Sequence of chain 1.A:
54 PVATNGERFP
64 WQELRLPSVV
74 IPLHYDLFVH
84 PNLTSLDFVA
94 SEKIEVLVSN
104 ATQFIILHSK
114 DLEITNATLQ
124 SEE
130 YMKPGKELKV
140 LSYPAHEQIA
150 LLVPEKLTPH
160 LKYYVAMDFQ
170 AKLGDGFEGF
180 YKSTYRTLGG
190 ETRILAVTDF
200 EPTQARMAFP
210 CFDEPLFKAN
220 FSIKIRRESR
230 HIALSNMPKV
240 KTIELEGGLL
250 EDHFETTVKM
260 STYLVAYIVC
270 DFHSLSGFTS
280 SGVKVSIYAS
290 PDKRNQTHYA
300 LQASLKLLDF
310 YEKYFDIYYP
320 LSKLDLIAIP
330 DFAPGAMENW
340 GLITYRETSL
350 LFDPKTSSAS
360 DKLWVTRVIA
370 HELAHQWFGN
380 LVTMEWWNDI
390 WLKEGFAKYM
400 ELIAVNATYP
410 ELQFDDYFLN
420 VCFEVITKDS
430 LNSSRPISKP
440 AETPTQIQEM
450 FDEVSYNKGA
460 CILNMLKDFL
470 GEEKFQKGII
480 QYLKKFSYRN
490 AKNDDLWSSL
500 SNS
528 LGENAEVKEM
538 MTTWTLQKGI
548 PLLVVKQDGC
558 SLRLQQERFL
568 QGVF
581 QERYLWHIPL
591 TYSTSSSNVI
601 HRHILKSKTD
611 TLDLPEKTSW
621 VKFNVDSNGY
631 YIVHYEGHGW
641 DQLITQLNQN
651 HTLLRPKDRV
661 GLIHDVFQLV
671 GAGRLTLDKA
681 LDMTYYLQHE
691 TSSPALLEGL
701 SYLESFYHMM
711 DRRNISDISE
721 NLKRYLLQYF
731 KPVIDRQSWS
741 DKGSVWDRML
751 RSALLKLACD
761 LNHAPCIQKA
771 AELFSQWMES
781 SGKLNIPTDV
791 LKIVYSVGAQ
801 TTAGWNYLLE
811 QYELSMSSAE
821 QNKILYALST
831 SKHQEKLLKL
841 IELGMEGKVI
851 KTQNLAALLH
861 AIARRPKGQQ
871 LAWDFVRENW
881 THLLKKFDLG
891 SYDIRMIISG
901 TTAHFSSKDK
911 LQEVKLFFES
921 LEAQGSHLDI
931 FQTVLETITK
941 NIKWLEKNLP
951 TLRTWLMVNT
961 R

Binding-site contacts:
Ligand atom C7 contacts residue LEU248 of chain 1.A at 3.9 Å (hydrophobic).
Ligand atom C8 contacts residue HIS83 of chain 1.A at 3.9 Å.
Ligand atom O3 contacts residue LEU248 of chain 1.A at 4.0 Å.
Ligand atom C3 contacts residue ASN85 of chain 1.A at 4.0 Å.
Ligand atom C7 contacts residue ASN85 of chain 1.A at 3.6 Å.
Ligand atom C7 contacts residue PRO84 of chain 1.A at 4.2 Å (hydrophobic).
Ligand atom O6 contacts residue GLY246 of chain 1.A at 3.6 Å.
Ligand atom O7 contacts residue ASN85 of chain 1.A at 3.5 Å (h-bond).
Ligand atom C2 contacts residue GLU227 of chain 1.A at 4.2 Å.
Ligand atom C7 contacts residue GLU227 of chain 1.A at 4.2 Å.
Ligand atom C8 contacts residue PRO84 of chain 1.A at 4.1 Å (hydrophobic).
Ligand atom O3 contacts residue GLU227 of chain 1.A at 4.3 Å.
Ligand atom C5 contacts residue ASN85 of chain 1.A at 3.8 Å.
Ligand atom C6 contacts residue GLY246 of chain 1.A at 4.4 Å.
Ligand atom C4 contacts residue ASN85 of chain 1.A at 4.5 Å.
Ligand atom N2 contacts residue GLU227 of chain 1.A at 3.6 Å (salt-bridge).
Ligand atom N2 contacts residue ASN85 of chain 1.A at 3.1 Å (h-bond).
Ligand atom O5 contacts residue ASN85 of chain 1.A at 2.5 Å (h-bond).
Ligand atom C1 contacts residue ASN85 of chain 1.A at 1.5 Å.
Ligand atom O7 contacts residue HIS83 of chain 1.A at 2.5 Å (h-bond).
Ligand atom C7 contacts residue HIS83 of chain 1.A at 3.5 Å.
Ligand atom C8 contacts residue GLU227 of chain 1.A at 3.5 Å.
Ligand atom C2 contacts residue ASN85 of chain 1.A at 2.7 Å.
Ligand atom O7 contacts residue LEU248 of chain 1.A at 3.7 Å.
Ligand atom C8 contacts residue LEU248 of chain 1.A at 3.5 Å (hydrophobic).
Ligand atom C3 contacts residue GLU227 of chain 1.A at 3.8 Å.
Ligand atom O7 contacts residue PRO84 of chain 1.A at 4.2 Å.
Ligand atom O6 contacts residue THR87 of chain 1.A at 4.3 Å.
Ligand atom C8 contacts residue ARG226 of chain 1.A at 3.9 Å.

A small-molecule ligand and the protein it binds are described below.
Small molecule (SMILES): CC(=O)N[C@H]1[C@H](O[C@H]2[C@H](O)[C@@H](NC(C)=O)CO[C@@H]2CO)O[C@H](CO)[C@@H](O[C@H]2O[C@H](CO)[C@@H](O)[C@H](O)[C@@H]2O)[C@@H]1O